Sequence of chain 1.Q:
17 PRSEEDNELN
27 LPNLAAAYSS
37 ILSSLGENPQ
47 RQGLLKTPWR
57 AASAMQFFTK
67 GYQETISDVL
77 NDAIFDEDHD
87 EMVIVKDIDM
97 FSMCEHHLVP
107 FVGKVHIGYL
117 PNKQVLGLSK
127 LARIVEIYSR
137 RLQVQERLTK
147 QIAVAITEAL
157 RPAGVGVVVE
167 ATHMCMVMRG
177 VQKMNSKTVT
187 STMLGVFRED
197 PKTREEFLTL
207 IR

Binding-site contacts:
Ligand atom N1 contacts residue LEU124 of chain 1.Q at 3.3 Å (h-bond).
Ligand atom O13 contacts residue VAL140 of chain 1.P at 3.2 Å.
Ligand atom O13 contacts residue LEU124 of chain 1.Q at 3.6 Å.
Ligand atom C4 contacts residue ZN1 of chain 1.SB at 3.7 Å.
Ligand atom O8 contacts residue LYS126 of chain 1.Q at 2.9 Å (salt-bridge).
Ligand atom O7 contacts residue LYS126 of chain 1.Q at 3.3 Å (salt-bridge).
Ligand atom O8 contacts residue ARG129 of chain 1.Q at 3.0 Å (salt-bridge).
Ligand atom C10 contacts residue LEU124 of chain 1.Q at 3.4 Å (hydrophobic).
Ligand atom N2 contacts residue HIS102 of chain 1.P at 3.7 Å.
Ligand atom O3 contacts residue LYS126 of chain 1.Q at 2.9 Å (salt-bridge).
Ligand atom O10 contacts residue ARG175 of chain 1.P at 2.9 Å (salt-bridge).
Ligand atom O8 contacts residue SER125 of chain 1.Q at 2.5 Å (h-bond).
Ligand atom C3 contacts residue CYS100 of chain 1.P at 3.5 Å (hydrophobic).
Ligand atom O12 contacts residue LEU124 of chain 1.Q at 3.7 Å.
Ligand atom N contacts residue LEU124 of chain 1.Q at 3.7 Å.
Ligand atom O12 contacts residue SER125 of chain 1.Q at 3.0 Å (h-bond).
Ligand atom O5 contacts residue HIS103 of chain 1.P at 2.6 Å (h-bond).
Ligand atom O13 contacts residue GLN141 of chain 1.P at 2.8 Å (h-bond).
Ligand atom O9 contacts residue ARG175 of chain 1.P at 3.0 Å (salt-bridge).
Ligand atom N3 contacts residue LEU124 of chain 1.Q at 3.3 Å.
Ligand atom O5 contacts residue ARG175 of chain 1.P at 3.3 Å (salt-bridge).
Ligand atom N contacts residue GLU142 of chain 1.P at 3.1 Å (salt-bridge).
Ligand atom O11 contacts residue GLY123 of chain 1.Q at 3.6 Å.
Ligand atom N3 contacts residue GLU142 of chain 1.P at 3.1 Å (salt-bridge).
Ligand atom C8 contacts residue SER125 of chain 1.Q at 3.5 Å.
Ligand atom P2 contacts residue SER125 of chain 1.Q at 3.4 Å.
Ligand atom O11 contacts residue SER125 of chain 1.Q at 2.8 Å (h-bond).
Ligand atom O13 contacts residue HIS169 of chain 1.P at 3.5 Å.
Ligand atom O10 contacts residue ARG129 of chain 1.Q at 2.9 Å (salt-bridge).
Ligand atom O3 contacts residue ASN77 of chain 1.Q at 2.9 Å (h-bond).
Ligand atom N contacts residue VAL121 of chain 1.Q at 3.7 Å.
Ligand atom N1 contacts residue GLY123 of chain 1.Q at 3.6 Å.
Ligand atom O11 contacts residue LYS126 of chain 1.Q at 3.4 Å.
Ligand atom N contacts residue LEU122 of chain 1.Q at 3.0 Å (h-bond).
Ligand atom O9 contacts residue SER125 of chain 1.Q at 3.4 Å (h-bond).
Ligand atom P2 contacts residue LYS126 of chain 1.Q at 3.7 Å.
Ligand atom C contacts residue LEU124 of chain 1.Q at 3.4 Å (hydrophobic).
Ligand atom P2 contacts residue ARG129 of chain 1.Q at 3.6 Å.
Ligand atom C4 contacts residue CYS100 of chain 1.P at 3.6 Å (hydrophobic).
Ligand atom C4 contacts residue HIS102 of chain 1.P at 3.4 Å.

The small molecule below binds the protein below.
Small molecule (SMILES): Nc1nc2c(ccn2[C@@H]2O[C@H](COP(=O)(O)OP(=O)(O)OP(=O)(O)O)[C@@H](O)[C@H]2O)c(=O)[nH]1

Sequence of chain 1.O:
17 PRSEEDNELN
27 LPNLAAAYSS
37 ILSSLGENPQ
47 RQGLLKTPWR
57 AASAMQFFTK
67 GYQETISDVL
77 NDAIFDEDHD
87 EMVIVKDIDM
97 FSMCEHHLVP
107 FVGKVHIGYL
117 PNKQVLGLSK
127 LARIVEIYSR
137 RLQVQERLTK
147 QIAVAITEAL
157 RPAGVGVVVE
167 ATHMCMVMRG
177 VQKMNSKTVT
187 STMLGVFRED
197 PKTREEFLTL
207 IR

Sequence of chain 1.P:
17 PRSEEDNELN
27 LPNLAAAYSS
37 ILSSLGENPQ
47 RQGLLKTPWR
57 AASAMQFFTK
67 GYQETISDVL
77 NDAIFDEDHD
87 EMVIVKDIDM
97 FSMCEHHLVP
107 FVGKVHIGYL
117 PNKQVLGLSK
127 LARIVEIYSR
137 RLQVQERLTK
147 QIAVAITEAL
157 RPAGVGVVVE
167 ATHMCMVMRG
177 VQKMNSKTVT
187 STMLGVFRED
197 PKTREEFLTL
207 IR